A protein and the small-molecule ligand that binds it are described below.
Small molecule (SMILES): CC(=O)N[C@H]1[C@H](O[C@H]2[C@H](O)[C@@H](NC(C)=O)CO[C@@H]2CO)O[C@H](CO)[C@@H](O)[C@@H]1O

Sequence of chain 1.E:
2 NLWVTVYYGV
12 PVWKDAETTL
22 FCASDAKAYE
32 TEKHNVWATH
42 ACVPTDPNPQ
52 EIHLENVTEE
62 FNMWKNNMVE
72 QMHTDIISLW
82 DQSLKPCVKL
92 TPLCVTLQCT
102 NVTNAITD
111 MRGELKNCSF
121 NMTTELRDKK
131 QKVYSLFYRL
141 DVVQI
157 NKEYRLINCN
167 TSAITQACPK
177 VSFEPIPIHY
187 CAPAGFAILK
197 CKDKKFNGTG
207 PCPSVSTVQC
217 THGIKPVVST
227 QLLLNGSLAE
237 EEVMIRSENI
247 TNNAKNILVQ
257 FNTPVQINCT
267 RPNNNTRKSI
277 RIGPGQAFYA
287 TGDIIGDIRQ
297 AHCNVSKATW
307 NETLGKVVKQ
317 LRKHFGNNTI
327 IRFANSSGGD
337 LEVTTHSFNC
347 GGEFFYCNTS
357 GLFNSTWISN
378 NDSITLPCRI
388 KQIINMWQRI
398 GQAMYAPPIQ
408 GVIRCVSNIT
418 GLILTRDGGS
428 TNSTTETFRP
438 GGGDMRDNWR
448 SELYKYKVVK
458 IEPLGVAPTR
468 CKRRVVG

Sequence of chain 1.F:
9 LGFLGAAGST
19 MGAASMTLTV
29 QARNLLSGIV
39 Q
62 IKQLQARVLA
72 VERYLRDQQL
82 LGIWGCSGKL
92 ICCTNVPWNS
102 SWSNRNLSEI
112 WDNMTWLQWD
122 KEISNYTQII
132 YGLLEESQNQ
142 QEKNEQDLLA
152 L

Binding-site contacts:
Ligand atom C2 contacts residue ASN57 of chain 1.E at 2.4 Å.
Ligand atom C7 contacts residue ASN57 of chain 1.E at 4.0 Å.
Ligand atom O5 contacts residue ASN57 of chain 1.E at 2.4 Å (h-bond).
Ligand atom C7 contacts residue GLY16 of chain 1.F at 4.2 Å.
Ligand atom N2 contacts residue SER17 of chain 1.F at 4.3 Å.
Ligand atom C3 contacts residue ASN57 of chain 1.E at 3.7 Å.
Ligand atom O7 contacts residue GLY16 of chain 1.F at 3.9 Å.
Ligand atom C4 contacts residue ASN57 of chain 1.E at 4.2 Å.
Ligand atom N2 contacts residue ASN57 of chain 1.E at 2.8 Å (h-bond).
Ligand atom C1 contacts residue GLU56 of chain 1.E at 4.2 Å.
Ligand atom O7 contacts residue GLY13 of chain 1.F at 4.5 Å.
Ligand atom C8 contacts residue GLU56 of chain 1.E at 4.4 Å.
Ligand atom C5 contacts residue ASN57 of chain 1.E at 3.7 Å.
Ligand atom O7 contacts residue SER17 of chain 1.F at 3.5 Å.
Ligand atom C7 contacts residue SER17 of chain 1.F at 4.2 Å.
Ligand atom C2 contacts residue GLY16 of chain 1.F at 4.3 Å.
Ligand atom C1 contacts residue ASN57 of chain 1.E at 1.5 Å.
Ligand atom O7 contacts residue LEU9 of chain 1.F at 3.7 Å.
Ligand atom N2 contacts residue GLY16 of chain 1.F at 3.5 Å (h-bond).